Binding-site contacts:
Ligand atom C4 contacts residue ASN1130 of chain 1.C at 4.2 Å.
Ligand atom C7 contacts residue ASN1130 of chain 1.C at 3.4 Å.
Ligand atom C8 contacts residue ASN1130 of chain 1.C at 4.5 Å.
Ligand atom C2 contacts residue ASN1130 of chain 1.C at 2.4 Å.
Ligand atom C3 contacts residue ASN1130 of chain 1.C at 3.8 Å.
Ligand atom O7 contacts residue ASN1130 of chain 1.C at 3.4 Å (h-bond).
Ligand atom C1 contacts residue ASN1130 of chain 1.C at 1.4 Å.
Ligand atom N2 contacts residue ASN1130 of chain 1.C at 2.9 Å (h-bond).
Ligand atom O5 contacts residue ASN1130 of chain 1.C at 2.3 Å (h-bond).
Ligand atom C5 contacts residue ASN1130 of chain 1.C at 3.7 Å.

A protein and the small-molecule ligand that binds it are described below.
Small molecule (SMILES): CC(=O)N[C@H]1[C@H](O[C@H]2[C@H](O)[C@@H](NC(C)=O)CO[C@@H]2CO)O[C@H](CO)[C@@H](O)[C@@H]1O

Sequence of chain 1.C:
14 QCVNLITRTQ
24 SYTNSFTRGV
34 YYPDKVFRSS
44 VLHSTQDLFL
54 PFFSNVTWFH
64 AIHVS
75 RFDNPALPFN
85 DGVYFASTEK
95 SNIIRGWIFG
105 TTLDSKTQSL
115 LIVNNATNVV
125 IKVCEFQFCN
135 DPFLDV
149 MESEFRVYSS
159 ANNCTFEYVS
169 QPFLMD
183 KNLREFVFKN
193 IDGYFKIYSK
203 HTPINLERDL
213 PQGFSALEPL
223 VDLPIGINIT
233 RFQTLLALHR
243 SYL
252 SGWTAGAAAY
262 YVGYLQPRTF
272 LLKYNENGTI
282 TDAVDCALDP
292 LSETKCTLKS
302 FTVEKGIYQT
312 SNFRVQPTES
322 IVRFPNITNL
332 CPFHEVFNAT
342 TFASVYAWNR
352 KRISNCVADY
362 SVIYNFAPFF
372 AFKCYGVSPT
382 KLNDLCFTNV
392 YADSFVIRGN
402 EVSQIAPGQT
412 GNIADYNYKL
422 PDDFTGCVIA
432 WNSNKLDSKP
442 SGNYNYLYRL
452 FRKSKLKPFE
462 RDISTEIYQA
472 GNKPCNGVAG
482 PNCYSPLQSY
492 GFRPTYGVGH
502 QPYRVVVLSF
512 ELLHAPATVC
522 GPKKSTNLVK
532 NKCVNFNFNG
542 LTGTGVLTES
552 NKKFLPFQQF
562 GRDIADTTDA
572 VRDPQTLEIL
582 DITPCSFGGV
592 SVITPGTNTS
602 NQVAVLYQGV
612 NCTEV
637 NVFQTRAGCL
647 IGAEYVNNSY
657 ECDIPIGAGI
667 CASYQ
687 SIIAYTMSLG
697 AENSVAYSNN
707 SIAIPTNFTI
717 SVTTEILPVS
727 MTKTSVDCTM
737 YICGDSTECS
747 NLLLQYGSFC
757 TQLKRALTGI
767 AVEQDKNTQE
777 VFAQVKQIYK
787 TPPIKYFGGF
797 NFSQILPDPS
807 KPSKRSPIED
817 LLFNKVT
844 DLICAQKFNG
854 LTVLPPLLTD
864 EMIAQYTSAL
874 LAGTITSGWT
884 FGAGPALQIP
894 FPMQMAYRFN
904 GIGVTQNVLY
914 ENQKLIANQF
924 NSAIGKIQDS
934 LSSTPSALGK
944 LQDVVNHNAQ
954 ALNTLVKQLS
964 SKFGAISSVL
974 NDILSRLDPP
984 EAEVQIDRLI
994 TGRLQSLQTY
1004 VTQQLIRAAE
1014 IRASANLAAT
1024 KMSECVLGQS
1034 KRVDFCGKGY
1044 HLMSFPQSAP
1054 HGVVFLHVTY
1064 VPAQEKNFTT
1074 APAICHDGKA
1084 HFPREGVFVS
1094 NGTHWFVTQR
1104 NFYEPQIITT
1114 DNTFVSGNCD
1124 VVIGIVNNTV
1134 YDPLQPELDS